Sequence of chain 1.D:
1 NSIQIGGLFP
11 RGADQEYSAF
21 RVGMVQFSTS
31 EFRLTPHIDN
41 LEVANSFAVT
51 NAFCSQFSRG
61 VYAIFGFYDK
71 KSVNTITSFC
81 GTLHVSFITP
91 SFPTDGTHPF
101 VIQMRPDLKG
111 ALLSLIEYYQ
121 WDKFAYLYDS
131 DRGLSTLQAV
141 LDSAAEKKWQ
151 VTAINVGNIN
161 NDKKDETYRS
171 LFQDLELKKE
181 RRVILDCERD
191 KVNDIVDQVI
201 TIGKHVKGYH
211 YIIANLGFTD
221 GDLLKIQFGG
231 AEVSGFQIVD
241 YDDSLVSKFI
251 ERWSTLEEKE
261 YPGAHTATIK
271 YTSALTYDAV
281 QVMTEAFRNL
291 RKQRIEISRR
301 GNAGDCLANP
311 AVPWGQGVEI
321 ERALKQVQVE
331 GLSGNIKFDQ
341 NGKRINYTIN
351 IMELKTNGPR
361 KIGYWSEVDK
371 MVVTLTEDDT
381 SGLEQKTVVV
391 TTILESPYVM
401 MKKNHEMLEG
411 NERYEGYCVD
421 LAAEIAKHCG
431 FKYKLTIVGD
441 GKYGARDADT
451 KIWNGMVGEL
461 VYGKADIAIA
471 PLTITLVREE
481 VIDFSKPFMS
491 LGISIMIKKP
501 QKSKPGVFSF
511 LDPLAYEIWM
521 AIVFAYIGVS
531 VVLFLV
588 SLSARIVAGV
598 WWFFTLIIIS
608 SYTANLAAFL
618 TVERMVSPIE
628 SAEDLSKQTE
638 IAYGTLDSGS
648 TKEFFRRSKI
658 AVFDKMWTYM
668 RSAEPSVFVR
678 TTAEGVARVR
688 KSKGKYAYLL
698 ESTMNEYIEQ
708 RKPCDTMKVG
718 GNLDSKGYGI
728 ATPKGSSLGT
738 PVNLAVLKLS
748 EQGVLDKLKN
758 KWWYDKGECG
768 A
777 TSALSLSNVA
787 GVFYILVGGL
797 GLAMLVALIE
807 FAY

Binding-site contacts:
Ligand atom O3 contacts residue PRO487 of chain 1.A at 3.5 Å (h-bond).
Ligand atom C4 contacts residue SER490 of chain 1.A at 3.8 Å.
Ligand atom C23 contacts residue LEU744 of chain 1.A at 3.6 Å (hydrophobic).
Ligand atom C2 contacts residue PRO487 of chain 1.A at 3.2 Å (hydrophobic).
Ligand atom C3 contacts residue PRO487 of chain 1.A at 3.5 Å (hydrophobic).
Ligand atom O2 contacts residue LYS486 of chain 1.D at 3.7 Å.
Ligand atom C18 contacts residue SER722 of chain 1.A at 3.7 Å.
Ligand atom O4 contacts residue GLY724 of chain 1.D at 3.6 Å.
Ligand atom C2 contacts residue SER490 of chain 1.A at 3.6 Å.
Ligand atom O3 contacts residue LYS486 of chain 1.A at 3.5 Å.
Ligand atom C16 contacts residue SER722 of chain 1.D at 3.5 Å.
Ligand atom C1 contacts residue PRO487 of chain 1.A at 3.6 Å (hydrophobic).
Ligand atom C22 contacts residue SER747 of chain 1.D at 3.8 Å.
Ligand atom C17 contacts residue SER722 of chain 1.A at 3.4 Å.
Ligand atom C14 contacts residue PHE488 of chain 1.A at 3.6 Å (hydrophobic).
Ligand atom C24 contacts residue LEU744 of chain 1.A at 3.3 Å (hydrophobic).
Ligand atom O1 contacts residue GLY724 of chain 1.A at 3.5 Å (h-bond).
Ligand atom C22 contacts residue LEU744 of chain 1.D at 3.4 Å (hydrophobic).
Ligand atom C3 contacts residue SER490 of chain 1.A at 3.7 Å.
Ligand atom C13 contacts residue PRO487 of chain 1.D at 3.4 Å (hydrophobic).
Ligand atom C7 contacts residue PRO487 of chain 1.D at 3.7 Å (hydrophobic).
Ligand atom C16 contacts residue PHE488 of chain 1.A at 3.8 Å (hydrophobic).
Ligand atom N2 contacts residue PRO487 of chain 1.D at 2.6 Å (h-bond).
Ligand atom S2 contacts residue PRO487 of chain 1.A at 3.5 Å (h-bond).
Ligand atom O4 contacts residue LYS723 of chain 1.D at 3.7 Å.
Ligand atom C20 contacts residue SER747 of chain 1.A at 3.7 Å.
Ligand atom C9 contacts residue PRO487 of chain 1.D at 3.5 Å (hydrophobic).
Ligand atom O2 contacts residue PRO487 of chain 1.D at 3.6 Å.
Ligand atom C2 contacts residue MET489 of chain 1.A at 3.6 Å (hydrophobic).
Ligand atom C21 contacts residue ILE474 of chain 1.A at 3.7 Å (hydrophobic).
Ligand atom C8 contacts residue PRO487 of chain 1.D at 3.4 Å (hydrophobic).
Ligand atom C8 contacts residue MET489 of chain 1.D at 3.7 Å (hydrophobic).
Ligand atom C11 contacts residue LYS723 of chain 1.A at 3.6 Å.
Ligand atom C18 contacts residue PRO487 of chain 1.D at 3.3 Å (hydrophobic).
Ligand atom C15 contacts residue PRO487 of chain 1.A at 3.3 Å (hydrophobic).
Ligand atom C24 contacts residue SER747 of chain 1.A at 3.1 Å.
Ligand atom O1 contacts residue LYS723 of chain 1.A at 3.6 Å.
Ligand atom S1 contacts residue PRO487 of chain 1.D at 3.8 Å.
Ligand atom C14 contacts residue PRO487 of chain 1.A at 3.4 Å (hydrophobic).
Ligand atom N1 contacts residue PRO487 of chain 1.A at 2.4 Å (h-bond).

This small molecule binds to this protein.
Small molecule (SMILES): CC(C)S(=O)(=O)NC[C@H](C)c1ccc(-c2ccc([C@@H](C)CNS(=O)(=O)C(C)C)cc2)cc1

Sequence of chain 1.A:
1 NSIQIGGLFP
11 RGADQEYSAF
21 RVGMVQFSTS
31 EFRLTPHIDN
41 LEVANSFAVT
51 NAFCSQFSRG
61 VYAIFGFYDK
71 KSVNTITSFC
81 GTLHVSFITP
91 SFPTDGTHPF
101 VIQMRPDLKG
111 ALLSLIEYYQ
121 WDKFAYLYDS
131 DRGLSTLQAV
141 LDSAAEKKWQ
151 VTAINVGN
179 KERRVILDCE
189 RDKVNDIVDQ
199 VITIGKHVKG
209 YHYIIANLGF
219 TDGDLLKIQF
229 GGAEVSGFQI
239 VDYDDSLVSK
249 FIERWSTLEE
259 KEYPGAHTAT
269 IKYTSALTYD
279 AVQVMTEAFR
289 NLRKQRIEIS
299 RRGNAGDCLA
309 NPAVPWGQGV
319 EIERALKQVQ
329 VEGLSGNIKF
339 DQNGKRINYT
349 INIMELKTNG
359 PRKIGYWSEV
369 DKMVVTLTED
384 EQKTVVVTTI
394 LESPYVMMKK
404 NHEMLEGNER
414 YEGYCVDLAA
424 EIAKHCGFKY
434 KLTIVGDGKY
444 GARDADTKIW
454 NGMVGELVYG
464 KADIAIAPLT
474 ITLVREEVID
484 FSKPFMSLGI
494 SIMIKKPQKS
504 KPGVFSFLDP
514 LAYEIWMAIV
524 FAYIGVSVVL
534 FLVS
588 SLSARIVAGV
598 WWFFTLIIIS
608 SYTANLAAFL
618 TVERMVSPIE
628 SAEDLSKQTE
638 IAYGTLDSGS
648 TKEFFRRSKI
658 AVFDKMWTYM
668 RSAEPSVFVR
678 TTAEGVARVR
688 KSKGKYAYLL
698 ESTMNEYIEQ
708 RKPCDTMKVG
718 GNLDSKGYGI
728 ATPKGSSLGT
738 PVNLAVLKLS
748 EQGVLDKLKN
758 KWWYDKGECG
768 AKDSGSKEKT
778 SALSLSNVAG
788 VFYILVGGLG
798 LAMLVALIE